Binding-site contacts:
Ligand atom C42 contacts residue VAL23 of chain 9.B at 3.5 Å (hydrophobic).
Ligand atom O13 contacts residue ARG359 of chain 9.B at 3.4 Å (salt-bridge).
Ligand atom C16 contacts residue THR274 of chain 9.B at 3.6 Å.
Ligand atom C41 contacts residue SER234 of chain 9.B at 3.7 Å.
Ligand atom C04 contacts residue HIS227 of chain 9.B at 4.0 Å.
Ligand atom O06 contacts residue LEU273 of chain 9.B at 3.4 Å.
Ligand atom O06 contacts residue PRO272 of chain 9.B at 3.8 Å.
Ligand atom C14 contacts residue LEU215 of chain 9.B at 3.9 Å (hydrophobic).
Ligand atom C33 contacts residue ASP26 of chain 9.B at 3.9 Å.
Ligand atom C06 contacts residue ASP224 of chain 9.B at 3.6 Å.
Ligand atom O06 contacts residue LEU215 of chain 9.B at 3.6 Å.
Ligand atom O14 contacts residue HIS227 of chain 9.B at 2.2 Å (h-bond).
Ligand atom C09 contacts residue HIS227 of chain 9.B at 3.9 Å.
Ligand atom C07 contacts residue HIS227 of chain 9.B at 2.7 Å.
Ligand atom O12 contacts residue GLY360 of chain 9.B at 3.4 Å (h-bond).
Ligand atom C36 contacts residue HIS227 of chain 9.B at 3.4 Å.
Ligand atom C08 contacts residue HIS227 of chain 9.B at 3.3 Å.
Ligand atom C30 contacts residue HIS227 of chain 9.B at 3.1 Å.
Ligand atom O06 contacts residue THR274 of chain 9.B at 3.2 Å (h-bond).
Ligand atom C07 contacts residue ASP224 of chain 9.B at 3.5 Å.
Ligand atom C41 contacts residue VAL23 of chain 9.B at 3.2 Å (hydrophobic).
Ligand atom O13 contacts residue PRO358 of chain 9.B at 3.5 Å.
Ligand atom C44 contacts residue GLY360 of chain 9.B at 4.0 Å.
Ligand atom O13 contacts residue GLY360 of chain 9.B at 3.6 Å (h-bond).
Ligand atom C44 contacts residue LEU361 of chain 9.B at 4.0 Å (hydrophobic).
Ligand atom C07 contacts residue LEU228 of chain 9.B at 4.0 Å (hydrophobic).
Ligand atom O08 contacts residue ARG276 of chain 9.B at 3.6 Å.
Ligand atom C39 contacts residue SER234 of chain 9.B at 3.9 Å.
Ligand atom C05 contacts residue HIS227 of chain 9.B at 3.4 Å.
Ligand atom O07 contacts residue THR274 of chain 9.B at 3.7 Å.
Ligand atom C31 contacts residue HIS227 of chain 9.B at 3.4 Å.
Ligand atom C14 contacts residue THR274 of chain 9.B at 4.0 Å.
Ligand atom C06 contacts residue HIS227 of chain 9.B at 2.8 Å.
Ligand atom C16 contacts residue PRO272 of chain 9.B at 4.0 Å (hydrophobic).
Ligand atom C27 contacts residue GLY360 of chain 9.B at 4.0 Å.
Ligand atom C40 contacts residue SER234 of chain 9.B at 2.9 Å.
Ligand atom C08 contacts residue LEU228 of chain 9.B at 3.3 Å (hydrophobic).
Ligand atom C09 contacts residue LEU228 of chain 9.B at 4.1 Å (hydrophobic).
Ligand atom C19 contacts residue THR274 of chain 9.B at 3.3 Å.
Ligand atom C15 contacts residue PRO272 of chain 9.B at 3.6 Å (hydrophobic).

A protein and the small-molecule ligand that binds it are described below.
Small molecule (SMILES): CC(=O)O[C@H]1C(=O)[C@@]2(C)[C@H]([C@H](OC(=O)c3ccccc3)[C@]3(O)C[C@H](OC(=O)[C@H](O)[C@@H](NC(=O)c4ccccc4)c4ccccc4)C(C)=C1C3(C)C)[C@]1(OC(C)=O)CO[C@@H]1C[C@@H]2O

Sequence of chain 9.B:
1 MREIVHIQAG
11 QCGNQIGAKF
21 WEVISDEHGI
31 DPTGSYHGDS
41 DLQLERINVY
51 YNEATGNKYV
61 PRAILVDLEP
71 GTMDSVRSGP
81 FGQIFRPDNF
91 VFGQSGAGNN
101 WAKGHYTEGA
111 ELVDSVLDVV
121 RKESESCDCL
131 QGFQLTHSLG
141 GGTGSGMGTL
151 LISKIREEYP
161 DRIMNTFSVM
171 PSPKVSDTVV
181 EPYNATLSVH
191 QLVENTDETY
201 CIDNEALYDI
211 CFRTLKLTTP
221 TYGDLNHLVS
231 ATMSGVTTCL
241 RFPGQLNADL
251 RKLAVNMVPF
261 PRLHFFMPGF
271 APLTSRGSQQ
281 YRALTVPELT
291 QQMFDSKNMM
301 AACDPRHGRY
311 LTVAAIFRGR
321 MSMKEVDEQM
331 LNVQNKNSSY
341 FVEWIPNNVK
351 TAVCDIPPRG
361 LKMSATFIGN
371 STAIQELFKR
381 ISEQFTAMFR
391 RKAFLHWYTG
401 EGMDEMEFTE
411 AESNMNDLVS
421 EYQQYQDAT